The protein below binds the small molecule below.
Small molecule (SMILES): CC(C)NC(=O)[C@H](CCCN=C(N)N)NC(=O)[C@H](Cc1cnc[nH]1)NC(=O)[C@H](CCCN=C(N)N)NC(=O)[C@H](CCCCN)NC(=O)[C@H](CCCN=C(N)N)NC(=O)[C@@H]1CCCN1C(=O)[C@H](CC(N)=O)NC(=O)[C@H](C)N

Binding-site contacts:
Ligand atom CA contacts residue ASN292 of chain 1.C at 3.4 Å.
Ligand atom ND2 contacts residue ALA295 of chain 1.C at 3.2 Å (h-bond).
Ligand atom O contacts residue TRP288 of chain 1.C at 3.4 Å (h-bond).
Ligand atom CZ contacts residue GLU327 of chain 1.C at 3.6 Å.
Ligand atom CD contacts residue VAL252 of chain 1.C at 3.3 Å (hydrophobic).
Ligand atom NZ contacts residue THR259 of chain 1.C at 2.8 Å (h-bond).
Ligand atom NH2 contacts residue SER337 of chain 1.C at 3.6 Å.
Ligand atom NZ contacts residue VAL252 of chain 1.C at 2.6 Å (h-bond).
Ligand atom CD contacts residue GLU285 of chain 1.C at 3.3 Å.
Ligand atom C contacts residue ASN292 of chain 1.C at 3.6 Å.
Ligand atom NH2 contacts residue ARG246 of chain 1.C at 3.3 Å (salt-bridge).
Ligand atom N contacts residue ASN292 of chain 1.C at 2.8 Å (h-bond).
Ligand atom NH1 contacts residue TRP330 of chain 1.C at 3.6 Å.
Ligand atom NH1 contacts residue SER291 of chain 1.C at 3.4 Å (h-bond).
Ligand atom CE contacts residue ASN292 of chain 1.C at 3.6 Å.
Ligand atom NH1 contacts residue ARG246 of chain 1.C at 3.3 Å (salt-bridge).
Ligand atom NH2 contacts residue GLU327 of chain 1.C at 3.0 Å (salt-bridge).
Ligand atom ND2 contacts residue ASP256 of chain 1.C at 2.8 Å (salt-bridge).
Ligand atom NE contacts residue SER337 of chain 1.C at 3.6 Å.
Ligand atom NH1 contacts residue GLY338 of chain 1.C at 3.4 Å.
Ligand atom NH2 contacts residue GLU285 of chain 1.C at 3.3 Å (salt-bridge).
Ligand atom NZ contacts residue ASN292 of chain 1.C at 2.9 Å (h-bond).
Ligand atom NH1 contacts residue ASN250 of chain 1.C at 3.1 Å (h-bond).
Ligand atom CZ contacts residue TRP330 of chain 1.C at 3.3 Å (hydrophobic).
Ligand atom NH2 contacts residue TRP330 of chain 1.C at 3.3 Å.
Ligand atom CZ contacts residue SER337 of chain 1.C at 3.6 Å.
Ligand atom CD contacts residue TRP330 of chain 1.C at 3.5 Å (hydrophobic).
Ligand atom CE contacts residue VAL252 of chain 1.C at 3.3 Å (hydrophobic).
Ligand atom O contacts residue ASN292 of chain 1.C at 2.9 Å (h-bond).
Ligand atom CD contacts residue ASN292 of chain 1.C at 3.5 Å.
Ligand atom O contacts residue TRP288 of chain 1.C at 3.2 Å (h-bond).
Ligand atom NE contacts residue TRP330 of chain 1.C at 3.3 Å.
Ligand atom N contacts residue TRP288 of chain 1.C at 3.6 Å.
Ligand atom NH2 contacts residue TRP288 of chain 1.C at 3.0 Å.
Ligand atom CZ contacts residue TRP288 of chain 1.C at 3.5 Å (hydrophobic).
Ligand atom NH2 contacts residue ASN250 of chain 1.C at 2.8 Å (h-bond).
Ligand atom CE contacts residue GLY254 of chain 1.C at 3.5 Å.
Ligand atom NE contacts residue GLU285 of chain 1.C at 2.8 Å (salt-bridge).
Ligand atom CZ contacts residue ASN250 of chain 1.C at 3.4 Å.
Ligand atom NH1 contacts residue GLU327 of chain 1.C at 2.9 Å (salt-bridge).

Sequence of chain 1.C:
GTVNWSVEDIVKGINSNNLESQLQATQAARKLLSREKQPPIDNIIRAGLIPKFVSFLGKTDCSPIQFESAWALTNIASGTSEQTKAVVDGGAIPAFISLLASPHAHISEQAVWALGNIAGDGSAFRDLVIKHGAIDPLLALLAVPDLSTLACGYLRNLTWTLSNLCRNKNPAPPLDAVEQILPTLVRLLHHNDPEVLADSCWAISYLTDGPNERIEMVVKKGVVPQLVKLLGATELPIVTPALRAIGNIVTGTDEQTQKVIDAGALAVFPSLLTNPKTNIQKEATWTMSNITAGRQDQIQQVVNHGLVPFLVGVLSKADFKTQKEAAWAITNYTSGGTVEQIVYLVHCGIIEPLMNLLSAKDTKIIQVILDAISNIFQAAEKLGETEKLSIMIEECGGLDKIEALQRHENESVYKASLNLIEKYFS